Binding-site contacts:
Ligand atom CD1 contacts residue ALA39 of chain 1.B at 4.0 Å (hydrophobic).
Ligand atom CA4 contacts residue LEU47 of chain 1.B at 3.9 Å (hydrophobic).
Ligand atom OA3 contacts residue MET49 of chain 1.B at 3.3 Å.
Ligand atom CA5 contacts residue LYS55 of chain 1.B at 3.7 Å.
Ligand atom CD3 contacts residue ALA39 of chain 1.B at 3.8 Å (hydrophobic).
Ligand atom OA2 contacts residue LYS55 of chain 1.B at 3.9 Å.
Ligand atom CD3 contacts residue LEU47 of chain 1.B at 3.9 Å (hydrophobic).
Ligand atom CD4 contacts residue ASP57 of chain 1.B at 3.9 Å.
Ligand atom CD2 contacts residue ALA39 of chain 1.B at 3.6 Å (hydrophobic).
Ligand atom CD1 contacts residue SER50 of chain 1.B at 4.2 Å.
Ligand atom OA3 contacts residue LYS55 of chain 1.B at 3.6 Å.
Ligand atom OA3 contacts residue LEU47 of chain 1.B at 3.9 Å.
Ligand atom CA2 contacts residue LEU47 of chain 1.B at 4.2 Å (hydrophobic).
Ligand atom CA contacts residue LYS55 of chain 1.B at 3.8 Å.
Ligand atom OA2 contacts residue SER50 of chain 1.B at 3.0 Å (h-bond).
Ligand atom CD2 contacts residue ASN41 of chain 1.B at 3.8 Å.
Ligand atom CD3 contacts residue ASN41 of chain 1.B at 3.8 Å.
Ligand atom CD3 contacts residue LYS55 of chain 1.B at 3.9 Å.
Ligand atom CA5 contacts residue LEU47 of chain 1.B at 3.8 Å (hydrophobic).
Ligand atom CA4 contacts residue SER50 of chain 1.B at 4.1 Å.
Ligand atom OA3 contacts residue SER50 of chain 1.B at 3.0 Å (h-bond).
Ligand atom CA2 contacts residue MET49 of chain 1.B at 3.6 Å (hydrophobic).
Ligand atom CA2 contacts residue SER50 of chain 1.B at 3.5 Å.
Ligand atom CD4 contacts residue LEU47 of chain 1.B at 3.7 Å (hydrophobic).
Ligand atom CA2 contacts residue LYS55 of chain 1.B at 3.6 Å.
Ligand atom OA3 contacts residue LEU48 of chain 1.B at 3.8 Å.
Ligand atom CD3 contacts residue ASP57 of chain 1.B at 3.7 Å.
Ligand atom CD2 contacts residue LEU56 of chain 1.B at 4.1 Å (hydrophobic).
Ligand atom CA4 contacts residue LEU48 of chain 1.B at 4.0 Å (hydrophobic).
Ligand atom CD4 contacts residue LEU56 of chain 1.B at 4.0 Å (hydrophobic).
Ligand atom CA contacts residue DMS1 of chain 1.G at 4.0 Å.
Ligand atom CD3 contacts residue LEU56 of chain 1.B at 3.4 Å (hydrophobic).
Ligand atom CD4 contacts residue LYS55 of chain 1.B at 3.7 Å.
Ligand atom CA4 contacts residue LYS55 of chain 1.B at 3.8 Å.
Ligand atom CA6 contacts residue LYS55 of chain 1.B at 3.9 Å.
Ligand atom OA6 contacts residue DMS1 of chain 1.G at 4.1 Å.
Ligand atom CD1 contacts residue LYS55 of chain 1.B at 4.1 Å.
Ligand atom OA2 contacts residue MET49 of chain 1.B at 3.2 Å.
Ligand atom CD2 contacts residue LYS55 of chain 1.B at 4.1 Å.
Ligand atom CD1 contacts residue LEU48 of chain 1.B at 3.4 Å (hydrophobic).

Sequence of chain 1.B:
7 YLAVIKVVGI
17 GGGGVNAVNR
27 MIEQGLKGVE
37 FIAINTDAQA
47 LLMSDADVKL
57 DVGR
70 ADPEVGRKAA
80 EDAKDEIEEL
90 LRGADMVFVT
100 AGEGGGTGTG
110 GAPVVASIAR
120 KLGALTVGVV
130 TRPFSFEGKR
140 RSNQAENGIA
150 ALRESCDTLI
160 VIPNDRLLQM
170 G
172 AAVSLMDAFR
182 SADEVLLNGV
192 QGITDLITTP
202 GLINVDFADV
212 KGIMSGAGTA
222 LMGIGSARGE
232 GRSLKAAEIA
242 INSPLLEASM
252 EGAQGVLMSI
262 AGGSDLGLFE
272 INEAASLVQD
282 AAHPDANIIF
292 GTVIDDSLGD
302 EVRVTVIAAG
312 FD

A protein and the small-molecule ligand that binds it are described below.
Small molecule (SMILES): O=c1cc(O)c2ccccc2o1